A small-molecule ligand and the protein it binds are described below.
Small molecule (SMILES): CC(=O)N[C@H]1CSSC[C@@H](C(N)=O)NC(=O)[C@H](Cc2ccccc2)NC(=O)[C@H](CCC(N)=O)NC(=O)[C@@H]2CCCN2C(=O)[C@H](Cc2c[nH]cn2)NC1=O

Sequence of chain 2.A:
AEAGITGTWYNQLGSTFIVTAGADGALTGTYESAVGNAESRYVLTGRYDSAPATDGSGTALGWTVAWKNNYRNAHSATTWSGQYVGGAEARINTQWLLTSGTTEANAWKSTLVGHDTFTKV

Sequence of chain 4.A:
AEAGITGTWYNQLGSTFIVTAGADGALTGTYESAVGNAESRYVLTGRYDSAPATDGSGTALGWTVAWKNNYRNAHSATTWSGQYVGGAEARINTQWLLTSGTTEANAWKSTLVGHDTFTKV

Binding-site contacts:
Ligand atom O contacts residue SER33 of chain 2.A at 3.3 Å.
Ligand atom OE1 contacts residue THR78 of chain 2.A at 2.7 Å (h-bond).
Ligand atom CD2 contacts residue TRP108 of chain 4.A at 3.3 Å (hydrophobic).
Ligand atom NE2 contacts residue TRP80 of chain 2.A at 3.8 Å.
Ligand atom CD contacts residue THR78 of chain 2.A at 3.8 Å.
Ligand atom NE2 contacts residue LEU98 of chain 2.A at 3.8 Å.
Ligand atom N contacts residue SER33 of chain 2.A at 3.2 Å.
Ligand atom CE1 contacts residue TRP108 of chain 4.A at 3.4 Å (hydrophobic).
Ligand atom CG contacts residue ALA74 of chain 2.A at 3.7 Å (hydrophobic).
Ligand atom CZ contacts residue TRP108 of chain 4.A at 3.4 Å (hydrophobic).
Ligand atom CG contacts residue TRP67 of chain 2.A at 3.9 Å (hydrophobic).
Ligand atom CG contacts residue TYR42 of chain 2.A at 3.8 Å (hydrophobic).
Ligand atom CD1 contacts residue TRP108 of chain 4.A at 3.9 Å (hydrophobic).
Ligand atom NE2 contacts residue SER76 of chain 2.A at 2.9 Å (h-bond).
Ligand atom N contacts residue TRP67 of chain 2.A at 3.8 Å.
Ligand atom CA contacts residue TRP67 of chain 2.A at 3.5 Å (hydrophobic).
Ligand atom CD2 contacts residue SER76 of chain 2.A at 3.6 Å.
Ligand atom O contacts residue SER15 of chain 2.A at 3.5 Å (h-bond).
Ligand atom N contacts residue ALA34 of chain 2.A at 2.7 Å (h-bond).
Ligand atom CB contacts residue TRP108 of chain 4.A at 3.8 Å (hydrophobic).
Ligand atom CE2 contacts residue TRP108 of chain 4.A at 2.8 Å (hydrophobic).
Ligand atom NE2 contacts residue THR78 of chain 2.A at 3.7 Å.
Ligand atom CD contacts residue TRP80 of chain 2.A at 3.9 Å (hydrophobic).
Ligand atom NE2 contacts residue TRP67 of chain 2.A at 3.5 Å.
Ligand atom CB contacts residue TRP67 of chain 2.A at 3.6 Å (hydrophobic).
Ligand atom CB contacts residue TRP67 of chain 2.A at 3.8 Å (hydrophobic).
Ligand atom NE2 contacts residue TRP96 of chain 2.A at 3.5 Å.
Ligand atom OE1 contacts residue TRP67 of chain 2.A at 3.5 Å.
Ligand atom CB contacts residue TYR42 of chain 2.A at 3.3 Å (hydrophobic).
Ligand atom N contacts residue VAL35 of chain 2.A at 3.8 Å.
Ligand atom CD contacts residue ARG72 of chain 2.A at 3.8 Å.
Ligand atom C contacts residue SER33 of chain 2.A at 3.2 Å.
Ligand atom CG contacts residue TRP67 of chain 2.A at 3.8 Å (hydrophobic).
Ligand atom O contacts residue ALA34 of chain 2.A at 3.3 Å (h-bond).
Ligand atom O contacts residue SER33 of chain 2.A at 2.8 Å (h-bond).
Ligand atom C contacts residue SER33 of chain 2.A at 3.7 Å.
Ligand atom CE1 contacts residue TRP67 of chain 2.A at 3.4 Å (hydrophobic).
Ligand atom OE1 contacts residue LEU98 of chain 2.A at 3.7 Å.
Ligand atom C contacts residue ALA34 of chain 2.A at 3.9 Å (hydrophobic).
Ligand atom O contacts residue TYR31 of chain 2.A at 3.8 Å.